This protein binds this small molecule.
Small molecule (SMILES): NS(=O)(=O)c1c(F)c(F)cc(F)c1NC1CCCCCCC1

Binding-site contacts:
Ligand atom N21 contacts residue THR198 of chain 1.A at 2.7 Å (h-bond).
Ligand atom O22 contacts residue ZN1 of chain 1.B at 2.9 Å.
Ligand atom S2 contacts residue ZN1 of chain 1.B at 3.0 Å.
Ligand atom C3 contacts residue HIS94 of chain 1.A at 3.6 Å.
Ligand atom O1 contacts residue LEU197 of chain 1.A at 3.5 Å.
Ligand atom F7 contacts residue LEU197 of chain 1.A at 3.6 Å.
Ligand atom O22 contacts residue HIS94 of chain 1.A at 3.1 Å.
Ligand atom C6 contacts residue LEU197 of chain 1.A at 3.6 Å (hydrophobic).
Ligand atom C16 contacts residue SER65 of chain 1.A at 3.5 Å.
Ligand atom F5 contacts residue VAL142 of chain 1.A at 3.4 Å.
Ligand atom F10 contacts residue THR199 of chain 1.A at 3.5 Å.
Ligand atom O1 contacts residue TRP208 of chain 1.A at 3.5 Å.
Ligand atom O22 contacts residue HIS119 of chain 1.A at 3.2 Å (h-bond).
Ligand atom C20 contacts residue HIS94 of chain 1.A at 3.2 Å.
Ligand atom O22 contacts residue VAL142 of chain 1.A at 3.7 Å.
Ligand atom O1 contacts residue THR198 of chain 1.A at 3.1 Å (h-bond).
Ligand atom N21 contacts residue ZN1 of chain 1.B at 2.0 Å.
Ligand atom C14 contacts residue HIS96 of chain 1.A at 3.2 Å.
Ligand atom N12 contacts residue ZN1 of chain 1.B at 3.7 Å.
Ligand atom N21 contacts residue HIS119 of chain 1.A at 3.4 Å (h-bond).
Ligand atom F5 contacts residue VAL121 of chain 1.A at 3.6 Å.
Ligand atom C17 contacts residue ASN62 of chain 1.A at 3.2 Å.
Ligand atom C13 contacts residue THR199 of chain 1.A at 3.5 Å.
Ligand atom C16 contacts residue HIS64 of chain 1.A at 3.4 Å.
Ligand atom C14 contacts residue THR199 of chain 1.A at 3.5 Å.
Ligand atom C15 contacts residue HIS96 of chain 1.A at 3.7 Å.
Ligand atom C11 contacts residue THR199 of chain 1.A at 3.6 Å.
Ligand atom C15 contacts residue SER65 of chain 1.A at 3.6 Å.
Ligand atom C11 contacts residue HIS94 of chain 1.A at 3.8 Å.
Ligand atom C4 contacts residue LEU197 of chain 1.A at 3.5 Å (hydrophobic).
Ligand atom F7 contacts residue LEU140 of chain 1.A at 3.3 Å.
Ligand atom N21 contacts residue HIS94 of chain 1.A at 3.3 Å (h-bond).
Ligand atom C14 contacts residue ZN1 of chain 1.B at 3.8 Å.
Ligand atom N12 contacts residue THR199 of chain 1.A at 3.0 Å (h-bond).
Ligand atom C14 contacts residue HIS94 of chain 1.A at 3.5 Å.
Ligand atom F5 contacts residue LEU197 of chain 1.A at 3.5 Å.
Ligand atom C18 contacts residue ASN62 of chain 1.A at 3.8 Å.
Ligand atom N21 contacts residue HIS96 of chain 1.A at 3.4 Å (h-bond).
Ligand atom S2 contacts residue HIS94 of chain 1.A at 3.7 Å.
Ligand atom F7 contacts residue VAL121 of chain 1.A at 3.4 Å.

Sequence of chain 1.A:
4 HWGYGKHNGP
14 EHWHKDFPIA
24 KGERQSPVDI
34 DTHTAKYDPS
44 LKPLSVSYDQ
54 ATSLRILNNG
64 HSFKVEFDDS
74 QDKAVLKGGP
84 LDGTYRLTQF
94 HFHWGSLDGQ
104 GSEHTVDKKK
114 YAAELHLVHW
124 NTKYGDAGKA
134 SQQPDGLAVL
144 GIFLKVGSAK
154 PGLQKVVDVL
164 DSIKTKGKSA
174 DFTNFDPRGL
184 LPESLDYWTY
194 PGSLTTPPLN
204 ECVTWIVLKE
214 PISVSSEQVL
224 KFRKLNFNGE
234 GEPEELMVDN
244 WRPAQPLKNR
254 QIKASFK